A small-molecule ligand and the protein it binds are described below.
Small molecule (SMILES): N[C@@H](CS)C(=O)O

Sequence of chain 1.B:
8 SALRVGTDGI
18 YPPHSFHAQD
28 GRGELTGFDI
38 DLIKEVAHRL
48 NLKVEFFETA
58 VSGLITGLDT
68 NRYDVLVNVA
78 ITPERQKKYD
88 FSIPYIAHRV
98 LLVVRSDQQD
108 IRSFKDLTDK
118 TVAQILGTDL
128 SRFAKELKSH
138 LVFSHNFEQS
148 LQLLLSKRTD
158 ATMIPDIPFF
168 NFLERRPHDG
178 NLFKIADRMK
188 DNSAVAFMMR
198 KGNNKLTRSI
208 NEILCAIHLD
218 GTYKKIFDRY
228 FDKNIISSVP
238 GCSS

Binding-site contacts:
Ligand atom O contacts residue ASP126 of chain 1.B at 4.3 Å.
Ligand atom SG contacts residue ARG82 of chain 1.B at 3.9 Å.
Ligand atom OXT contacts residue HIS95 of chain 1.B at 3.1 Å.
Ligand atom C contacts residue HIS95 of chain 1.B at 4.2 Å.
Ligand atom N contacts residue VAL76 of chain 1.B at 3.7 Å.
Ligand atom N contacts residue CYS1 of chain 1.IA at 2.6 Å (h-bond).
Ligand atom N contacts residue ARG82 of chain 1.B at 3.3 Å (salt-bridge).
Ligand atom CA contacts residue ASN75 of chain 1.B at 4.3 Å.
Ligand atom CA contacts residue ARG82 of chain 1.B at 4.3 Å.
Ligand atom CB contacts residue CYS1 of chain 1.IA at 2.9 Å (hydrophobic).
Ligand atom O contacts residue CYS1 of chain 1.IA at 3.3 Å (h-bond).
Ligand atom SG contacts residue ASP126 of chain 1.B at 3.5 Å (salt-bridge).
Ligand atom SG contacts residue EDO1 of chain 1.AA at 3.9 Å.
Ligand atom N contacts residue ALA77 of chain 1.B at 2.9 Å (h-bond).
Ligand atom C contacts residue ALA77 of chain 1.B at 3.2 Å (hydrophobic).
Ligand atom OXT contacts residue ALA77 of chain 1.B at 3.3 Å.
Ligand atom SG contacts residue THR125 of chain 1.B at 3.7 Å.
Ligand atom CA contacts residue CYS1 of chain 1.IA at 3.5 Å (hydrophobic).
Ligand atom C contacts residue CYS1 of chain 1.IA at 4.0 Å (hydrophobic).
Ligand atom O contacts residue ARG82 of chain 1.B at 3.4 Å (salt-bridge).
Ligand atom CB contacts residue EDO1 of chain 1.AA at 2.7 Å.
Ligand atom C contacts residue ARG82 of chain 1.B at 4.2 Å.
Ligand atom CA contacts residue ALA77 of chain 1.B at 3.9 Å (hydrophobic).
Ligand atom O contacts residue ALA77 of chain 1.B at 3.4 Å.
Ligand atom SG contacts residue CYS1 of chain 1.IA at 1.5 Å (h-bond).
Ligand atom N contacts residue ASN75 of chain 1.B at 3.9 Å.
Ligand atom CA contacts residue EDO1 of chain 1.AA at 3.7 Å.